Binding-site contacts:
Ligand atom C7 contacts residue SER542 of chain 1.A at 3.8 Å.
Ligand atom C2 contacts residue SER542 of chain 1.A at 3.7 Å.
Ligand atom C8 contacts residue SER542 of chain 1.A at 3.7 Å.
Ligand atom O6 contacts residue PHE179 of chain 1.B at 3.7 Å.
Ligand atom C4 contacts residue ASN180 of chain 1.B at 4.3 Å.
Ligand atom N2 contacts residue ASN180 of chain 1.B at 3.0 Å (h-bond).
Ligand atom C2 contacts residue ASN180 of chain 1.B at 2.5 Å.
Ligand atom C8 contacts residue VAL544 of chain 1.A at 4.2 Å (hydrophobic).
Ligand atom C5 contacts residue ASN180 of chain 1.B at 3.7 Å.
Ligand atom C8 contacts residue VAL541 of chain 1.A at 3.6 Å (hydrophobic).
Ligand atom C1 contacts residue SER542 of chain 1.A at 3.9 Å.
Ligand atom N2 contacts residue SER542 of chain 1.A at 2.9 Å (h-bond).
Ligand atom C3 contacts residue ASN180 of chain 1.B at 3.8 Å.
Ligand atom O5 contacts residue ASN180 of chain 1.B at 2.4 Å (h-bond).
Ligand atom O5 contacts residue PHE179 of chain 1.B at 3.9 Å.
Ligand atom C7 contacts residue ASN180 of chain 1.B at 3.5 Å.
Ligand atom C1 contacts residue ASN180 of chain 1.B at 1.6 Å.
Ligand atom O3 contacts residue SER542 of chain 1.A at 4.0 Å.
Ligand atom C6 contacts residue PHE179 of chain 1.B at 3.7 Å (hydrophobic).
Ligand atom O7 contacts residue ASN180 of chain 1.B at 3.6 Å.
Ligand atom C3 contacts residue SER542 of chain 1.A at 3.5 Å.

Sequence of chain 1.A:
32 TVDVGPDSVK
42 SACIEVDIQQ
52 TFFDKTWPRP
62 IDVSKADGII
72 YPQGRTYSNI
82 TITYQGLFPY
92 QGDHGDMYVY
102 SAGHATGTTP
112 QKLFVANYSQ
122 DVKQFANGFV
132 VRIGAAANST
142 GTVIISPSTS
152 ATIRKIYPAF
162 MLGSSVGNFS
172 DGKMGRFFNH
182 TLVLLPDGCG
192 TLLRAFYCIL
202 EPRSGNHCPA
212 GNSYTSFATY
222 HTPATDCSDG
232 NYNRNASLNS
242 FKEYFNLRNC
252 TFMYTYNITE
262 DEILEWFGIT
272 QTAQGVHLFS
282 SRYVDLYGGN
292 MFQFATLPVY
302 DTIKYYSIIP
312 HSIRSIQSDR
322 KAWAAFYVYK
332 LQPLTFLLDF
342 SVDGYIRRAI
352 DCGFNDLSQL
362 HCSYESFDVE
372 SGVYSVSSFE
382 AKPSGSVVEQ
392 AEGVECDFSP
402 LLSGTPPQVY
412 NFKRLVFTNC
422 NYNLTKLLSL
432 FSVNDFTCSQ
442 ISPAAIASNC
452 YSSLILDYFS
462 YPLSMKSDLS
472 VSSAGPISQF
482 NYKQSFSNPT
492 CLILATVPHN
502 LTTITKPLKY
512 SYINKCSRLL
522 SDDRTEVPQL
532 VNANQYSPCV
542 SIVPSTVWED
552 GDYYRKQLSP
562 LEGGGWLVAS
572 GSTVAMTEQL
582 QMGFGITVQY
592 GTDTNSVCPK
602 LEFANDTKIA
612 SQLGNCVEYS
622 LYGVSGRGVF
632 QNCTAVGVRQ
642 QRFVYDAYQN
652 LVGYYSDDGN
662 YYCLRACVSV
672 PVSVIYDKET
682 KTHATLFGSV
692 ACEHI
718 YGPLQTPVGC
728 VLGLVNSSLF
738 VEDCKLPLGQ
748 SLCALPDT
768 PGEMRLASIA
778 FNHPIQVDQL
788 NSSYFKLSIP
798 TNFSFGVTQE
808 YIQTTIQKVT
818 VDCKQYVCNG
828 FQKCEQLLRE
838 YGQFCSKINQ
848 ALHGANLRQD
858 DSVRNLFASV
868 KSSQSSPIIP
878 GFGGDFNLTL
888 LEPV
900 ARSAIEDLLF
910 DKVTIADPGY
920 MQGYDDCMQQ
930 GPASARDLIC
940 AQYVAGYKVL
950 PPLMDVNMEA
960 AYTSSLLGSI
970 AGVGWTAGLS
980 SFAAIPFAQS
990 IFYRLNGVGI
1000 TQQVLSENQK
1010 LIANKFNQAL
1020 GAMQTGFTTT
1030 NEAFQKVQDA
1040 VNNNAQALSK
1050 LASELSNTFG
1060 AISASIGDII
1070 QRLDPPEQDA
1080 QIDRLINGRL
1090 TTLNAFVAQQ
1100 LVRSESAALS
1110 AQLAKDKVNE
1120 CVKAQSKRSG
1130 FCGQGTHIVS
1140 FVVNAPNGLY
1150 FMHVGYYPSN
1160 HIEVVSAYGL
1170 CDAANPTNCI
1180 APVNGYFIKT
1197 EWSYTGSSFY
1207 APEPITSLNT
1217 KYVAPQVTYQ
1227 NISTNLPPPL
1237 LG

Sequence of chain 1.B:
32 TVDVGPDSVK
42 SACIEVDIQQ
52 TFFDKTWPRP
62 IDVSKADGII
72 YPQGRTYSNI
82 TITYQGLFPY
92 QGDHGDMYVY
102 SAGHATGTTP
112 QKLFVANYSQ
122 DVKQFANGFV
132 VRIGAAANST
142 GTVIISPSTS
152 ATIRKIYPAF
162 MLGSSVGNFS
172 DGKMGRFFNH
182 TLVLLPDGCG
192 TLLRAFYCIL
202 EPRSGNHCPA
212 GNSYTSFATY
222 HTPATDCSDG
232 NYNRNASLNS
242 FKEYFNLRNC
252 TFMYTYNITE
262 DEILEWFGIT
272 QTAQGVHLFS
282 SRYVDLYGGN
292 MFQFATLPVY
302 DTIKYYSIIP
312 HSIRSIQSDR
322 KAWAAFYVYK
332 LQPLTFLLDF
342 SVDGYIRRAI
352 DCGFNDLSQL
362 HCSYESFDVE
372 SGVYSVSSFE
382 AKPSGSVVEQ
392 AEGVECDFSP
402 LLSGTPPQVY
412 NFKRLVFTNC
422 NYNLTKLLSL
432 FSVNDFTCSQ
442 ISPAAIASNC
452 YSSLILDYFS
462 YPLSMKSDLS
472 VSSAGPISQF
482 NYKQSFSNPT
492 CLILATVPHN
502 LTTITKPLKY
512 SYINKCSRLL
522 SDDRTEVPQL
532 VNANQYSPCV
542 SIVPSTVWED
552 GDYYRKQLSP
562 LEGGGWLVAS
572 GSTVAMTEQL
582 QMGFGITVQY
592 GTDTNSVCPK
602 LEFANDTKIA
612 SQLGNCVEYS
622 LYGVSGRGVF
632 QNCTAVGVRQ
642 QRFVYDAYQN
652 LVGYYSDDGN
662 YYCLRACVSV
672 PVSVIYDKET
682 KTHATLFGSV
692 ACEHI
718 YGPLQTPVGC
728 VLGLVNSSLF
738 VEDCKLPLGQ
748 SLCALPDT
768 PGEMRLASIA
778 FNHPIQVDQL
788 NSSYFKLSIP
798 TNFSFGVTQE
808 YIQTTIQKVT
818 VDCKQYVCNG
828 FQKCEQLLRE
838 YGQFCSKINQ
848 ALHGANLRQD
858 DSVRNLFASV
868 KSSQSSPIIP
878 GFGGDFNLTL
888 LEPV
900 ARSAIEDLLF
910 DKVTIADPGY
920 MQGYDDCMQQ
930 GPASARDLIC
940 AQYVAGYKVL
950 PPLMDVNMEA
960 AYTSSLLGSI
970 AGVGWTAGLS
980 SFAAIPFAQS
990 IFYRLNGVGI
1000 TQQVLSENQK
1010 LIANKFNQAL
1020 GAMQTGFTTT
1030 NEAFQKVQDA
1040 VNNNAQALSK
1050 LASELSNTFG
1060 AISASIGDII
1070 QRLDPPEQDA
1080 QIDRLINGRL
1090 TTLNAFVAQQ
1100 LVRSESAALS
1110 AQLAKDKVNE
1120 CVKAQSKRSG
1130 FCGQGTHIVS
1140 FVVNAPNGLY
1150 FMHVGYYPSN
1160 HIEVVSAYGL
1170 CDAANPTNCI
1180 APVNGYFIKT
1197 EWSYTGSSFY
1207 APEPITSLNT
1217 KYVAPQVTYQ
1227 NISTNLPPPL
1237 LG

A small-molecule ligand and the protein it binds are described below.
Small molecule (SMILES): CC(=O)N[C@H]1[C@H](O[C@H]2[C@H](O)[C@@H](NC(C)=O)CO[C@@H]2CO)O[C@H](CO)[C@@H](O[C@@H]2O[C@H](CO[C@H]3O[C@H](CO)[C@@H](O)[C@H](O)[C@@H]3O)[C@@H](O)[C@H](O[C@H]3O[C@H](CO)[C@@H](O)[C@H](O)[C@@H]3O)[C@@H]2O)[C@@H]1O